Binding-site contacts:
Ligand atom O5 contacts residue ASN122 of chain 1.B at 2.4 Å (h-bond).
Ligand atom N2 contacts residue ASN125 of chain 1.B at 2.7 Å (h-bond).
Ligand atom C8 contacts residue THR124 of chain 1.B at 3.6 Å.
Ligand atom C3 contacts residue ASN125 of chain 1.B at 3.3 Å.
Ligand atom C7 contacts residue ASN125 of chain 1.B at 3.5 Å.
Ligand atom C3 contacts residue ASN122 of chain 1.B at 3.8 Å.
Ligand atom C5 contacts residue ASN122 of chain 1.B at 3.7 Å.
Ligand atom C2 contacts residue ASN125 of chain 1.B at 3.5 Å.
Ligand atom C1 contacts residue ASN125 of chain 1.B at 4.1 Å.
Ligand atom C8 contacts residue ASN122 of chain 1.B at 3.5 Å.
Ligand atom O6 contacts residue VAL171 of chain 1.B at 3.4 Å.
Ligand atom O7 contacts residue ASN122 of chain 1.B at 3.5 Å (h-bond).
Ligand atom C6 contacts residue VAL127 of chain 1.B at 4.0 Å (hydrophobic).
Ligand atom C5 contacts residue VAL127 of chain 1.B at 3.6 Å (hydrophobic).
Ligand atom C2 contacts residue ASN122 of chain 1.B at 2.5 Å.
Ligand atom C4 contacts residue ASN122 of chain 1.B at 4.3 Å.
Ligand atom O3 contacts residue ASN125 of chain 1.B at 3.6 Å.
Ligand atom C1 contacts residue ASN122 of chain 1.B at 1.4 Å.
Ligand atom C8 contacts residue ASN125 of chain 1.B at 3.6 Å.
Ligand atom N2 contacts residue ASN122 of chain 1.B at 3.0 Å (h-bond).
Ligand atom O6 contacts residue VAL127 of chain 1.B at 3.7 Å.
Ligand atom O6 contacts residue GLU169 of chain 1.B at 4.0 Å.
Ligand atom C7 contacts residue ASN122 of chain 1.B at 3.4 Å.
Ligand atom O5 contacts residue VAL127 of chain 1.B at 3.5 Å.
Ligand atom C1 contacts residue VAL127 of chain 1.B at 3.9 Å (hydrophobic).

This small molecule binds to this protein.
Small molecule (SMILES): CC(=O)N[C@@H]1[C@@H](O)[C@H](O)[C@@H](CO)O[C@H]1O

Sequence of chain 1.B:
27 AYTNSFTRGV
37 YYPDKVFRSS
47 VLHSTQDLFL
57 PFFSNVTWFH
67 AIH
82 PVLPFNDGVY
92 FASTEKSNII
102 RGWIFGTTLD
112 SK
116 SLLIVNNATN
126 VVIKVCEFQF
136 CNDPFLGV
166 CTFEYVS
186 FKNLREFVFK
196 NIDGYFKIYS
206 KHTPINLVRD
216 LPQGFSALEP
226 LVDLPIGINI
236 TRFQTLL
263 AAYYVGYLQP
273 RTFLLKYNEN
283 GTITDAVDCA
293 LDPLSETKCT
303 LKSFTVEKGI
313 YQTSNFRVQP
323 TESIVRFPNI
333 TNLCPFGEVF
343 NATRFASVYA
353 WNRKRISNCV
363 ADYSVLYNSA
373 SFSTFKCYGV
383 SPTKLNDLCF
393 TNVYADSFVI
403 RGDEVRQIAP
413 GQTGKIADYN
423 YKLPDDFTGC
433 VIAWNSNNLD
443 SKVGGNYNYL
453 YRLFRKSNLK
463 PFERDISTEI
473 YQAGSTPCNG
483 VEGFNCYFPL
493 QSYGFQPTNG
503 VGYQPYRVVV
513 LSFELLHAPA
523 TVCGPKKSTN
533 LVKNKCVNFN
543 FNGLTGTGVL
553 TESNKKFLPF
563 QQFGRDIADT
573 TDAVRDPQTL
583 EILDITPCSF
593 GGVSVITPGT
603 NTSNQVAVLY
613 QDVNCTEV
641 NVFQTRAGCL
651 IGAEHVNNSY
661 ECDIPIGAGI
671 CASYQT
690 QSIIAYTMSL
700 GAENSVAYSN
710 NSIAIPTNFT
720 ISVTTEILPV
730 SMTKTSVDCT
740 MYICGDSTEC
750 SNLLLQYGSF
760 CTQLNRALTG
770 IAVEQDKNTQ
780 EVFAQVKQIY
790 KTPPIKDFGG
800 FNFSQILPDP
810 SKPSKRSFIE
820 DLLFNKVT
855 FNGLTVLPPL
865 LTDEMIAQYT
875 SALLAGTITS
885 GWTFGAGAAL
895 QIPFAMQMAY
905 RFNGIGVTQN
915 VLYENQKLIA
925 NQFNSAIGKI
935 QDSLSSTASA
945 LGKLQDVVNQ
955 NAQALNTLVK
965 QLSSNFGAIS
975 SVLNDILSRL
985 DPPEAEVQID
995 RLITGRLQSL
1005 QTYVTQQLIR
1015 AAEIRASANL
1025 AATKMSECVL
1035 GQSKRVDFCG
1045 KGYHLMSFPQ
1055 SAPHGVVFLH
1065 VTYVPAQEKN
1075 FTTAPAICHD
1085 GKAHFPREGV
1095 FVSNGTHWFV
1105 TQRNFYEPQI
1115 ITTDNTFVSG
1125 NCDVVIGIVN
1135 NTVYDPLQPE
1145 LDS